A small-molecule ligand and the protein it binds are described below.
Small molecule (SMILES): CC[C@H]1OC(=O)[C@H](C)[C@@H](O[C@H]2C[C@@](C)(OC)[C@@H](O)[C@H](C)O2)[C@H](C)[C@@H](O[C@@H]2O[C@H](C)C[C@H](N(C)C)[C@H]2O)[C@](C)(O)C[C@@H](C)C(=O)[C@H](C)[C@@H](O)[C@]1(C)O

Binding-site contacts:
Ligand atom C25 contacts residue HGR1 of chain 1.QIC at 3.7 Å.
Ligand atom C29 contacts residue HGR1 of chain 1.QIC at 4.0 Å.
Ligand atom N1 contacts residue HGR1 of chain 1.QIC at 3.4 Å (h-bond).
Ligand atom C28 contacts residue HGR1 of chain 1.QIC at 3.9 Å.
Ligand atom C24 contacts residue HGR1 of chain 1.QIC at 4.1 Å.